Binding-site contacts:
Ligand atom C5 contacts residue TRP85 of chain 1.D at 3.2 Å (hydrophobic).
Ligand atom O10 contacts residue TYR61 of chain 1.D at 3.3 Å.
Ligand atom C2 contacts residue ASP70 of chain 1.D at 3.6 Å.
Ligand atom C4 contacts residue ILE110 of chain 1.D at 3.7 Å (hydrophobic).
Ligand atom O3 contacts residue TRP57 of chain 1.D at 3.8 Å.
Ligand atom C5 contacts residue VAL72 of chain 1.D at 3.6 Å (hydrophobic).
Ligand atom O3 contacts residue ALA105 of chain 1.D at 3.5 Å.
Ligand atom O10 contacts residue PHE101 of chain 1.D at 3.7 Å.
Ligand atom C14 contacts residue THR129 of chain 1.D at 3.6 Å.
Ligand atom C22 contacts residue TYR53 of chain 1.D at 2.9 Å (hydrophobic).
Ligand atom C14 contacts residue TYR53 of chain 1.D at 3.1 Å (hydrophobic).
Ligand atom O35 contacts residue TYR53 of chain 1.D at 2.9 Å (h-bond).
Ligand atom C2 contacts residue TRP57 of chain 1.D at 3.7 Å (hydrophobic).
Ligand atom C4 contacts residue PHE101 of chain 1.D at 3.9 Å (hydrophobic).
Ligand atom C25 contacts residue TYR53 of chain 1.D at 3.5 Å (hydrophobic).
Ligand atom O3 contacts residue PHE101 of chain 1.D at 3.8 Å.
Ligand atom O10 contacts residue TRP57 of chain 1.D at 3.2 Å (h-bond).
Ligand atom C13 contacts residue TYR53 of chain 1.D at 3.1 Å (hydrophobic).
Ligand atom C4 contacts residue TYR102 of chain 1.D at 3.9 Å (hydrophobic).
Ligand atom C15 contacts residue ASP70 of chain 1.D at 3.9 Å.
Ligand atom C18 contacts residue ASP70 of chain 1.D at 3.9 Å.
Ligand atom N11 contacts residue ASP70 of chain 1.D at 3.3 Å (salt-bridge).
Ligand atom C28 contacts residue TYR61 of chain 1.D at 3.8 Å (hydrophobic).
Ligand atom C13 contacts residue THR129 of chain 1.D at 3.7 Å.
Ligand atom C1 contacts residue TRP85 of chain 1.D at 3.6 Å (hydrophobic).
Ligand atom O36 contacts residue LEU40 of chain 1.D at 3.4 Å.
Ligand atom C14 contacts residue ALA38 of chain 1.D at 3.5 Å (hydrophobic).
Ligand atom O10 contacts residue ASP70 of chain 1.D at 3.2 Å (salt-bridge).
Ligand atom C1 contacts residue ASP70 of chain 1.D at 3.9 Å.
Ligand atom C18 contacts residue TYR61 of chain 1.D at 3.5 Å (hydrophobic).
Ligand atom O36 contacts residue TYR61 of chain 1.D at 3.9 Å.
Ligand atom O35 contacts residue THR129 of chain 1.D at 2.6 Å (h-bond).
Ligand atom O35 contacts residue TRP85 of chain 1.D at 3.3 Å.
Ligand atom C2 contacts residue PHE101 of chain 1.D at 3.9 Å (hydrophobic).
Ligand atom C4 contacts residue TRP85 of chain 1.D at 3.5 Å (hydrophobic).
Ligand atom C19 contacts residue TYR53 of chain 1.D at 3.8 Å (hydrophobic).
Ligand atom C1 contacts residue ILE110 of chain 1.D at 3.7 Å (hydrophobic).
Ligand atom O36 contacts residue ASP70 of chain 1.D at 3.8 Å.
Ligand atom O3 contacts residue ILE110 of chain 1.D at 3.5 Å.
Ligand atom C2 contacts residue ILE110 of chain 1.D at 3.9 Å (hydrophobic).

A protein and the small-molecule ligand that binds it are described below.
Small molecule (SMILES): CCCCCC(=O)CC(=O)N[C@H]1CCOC1=O

Sequence of chain 1.D:
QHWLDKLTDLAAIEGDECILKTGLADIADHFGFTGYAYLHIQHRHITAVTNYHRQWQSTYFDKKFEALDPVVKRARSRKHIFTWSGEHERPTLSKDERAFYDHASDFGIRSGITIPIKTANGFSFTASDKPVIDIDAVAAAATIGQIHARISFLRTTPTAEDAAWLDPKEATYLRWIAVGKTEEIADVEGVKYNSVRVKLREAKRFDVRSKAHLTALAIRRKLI